A small-molecule ligand and the protein it binds are described below.
Small molecule (SMILES): O=c1[nH]cnc2c1ncn2[C@@H]1O[C@H](COP(=O)(O)O)[C@@H](O)[C@H]1O

Binding-site contacts:
Ligand atom C2' contacts residue ASP365 of chain 1.B at 3.7 Å.
Ligand atom O5' contacts residue GLY366 of chain 1.B at 3.6 Å.
Ligand atom P contacts residue SER330 of chain 1.B at 3.9 Å.
Ligand atom O3P contacts residue GLY367 of chain 1.B at 3.2 Å (h-bond).
Ligand atom O5' contacts residue GLY388 of chain 1.B at 4.0 Å.
Ligand atom O3' contacts residue MSE386 of chain 1.B at 3.6 Å.
Ligand atom C4' contacts residue ASP365 of chain 1.B at 3.3 Å.
Ligand atom C8 contacts residue ILE331 of chain 1.B at 4.2 Å (hydrophobic).
Ligand atom O5' contacts residue GLY329 of chain 1.B at 4.2 Å.
Ligand atom C5 contacts residue CYS332 of chain 1.B at 3.9 Å (hydrophobic).
Ligand atom O3P contacts residue SER330 of chain 1.B at 3.1 Å (h-bond).
Ligand atom P contacts residue GLY388 of chain 1.B at 4.0 Å.
Ligand atom O1P contacts residue SER389 of chain 1.B at 3.6 Å (h-bond).
Ligand atom O2' contacts residue ASP365 of chain 1.B at 2.5 Å (salt-bridge).
Ligand atom O4' contacts residue CYS332 of chain 1.B at 3.9 Å.
Ligand atom C3' contacts residue MSE75 of chain 1.B at 3.9 Å.
Ligand atom C5' contacts residue ASP365 of chain 1.B at 4.1 Å.
Ligand atom C1' contacts residue CYS332 of chain 1.B at 3.7 Å (hydrophobic).
Ligand atom N9 contacts residue CYS332 of chain 1.B at 3.5 Å (h-bond).
Ligand atom O3P contacts residue GLY366 of chain 1.B at 3.9 Å.
Ligand atom C2 contacts residue CYS332 of chain 1.B at 3.9 Å (hydrophobic).
Ligand atom O2P contacts residue LEU387 of chain 1.B at 4.1 Å.
Ligand atom C5 contacts residue ILE331 of chain 1.B at 4.2 Å (hydrophobic).
Ligand atom O4' contacts residue GLY329 of chain 1.B at 3.8 Å.
Ligand atom O2P contacts residue SER389 of chain 1.B at 3.4 Å (h-bond).
Ligand atom C3' contacts residue ASP365 of chain 1.B at 3.5 Å.
Ligand atom O5' contacts residue ASP365 of chain 1.B at 4.1 Å.
Ligand atom C5' contacts residue GLY388 of chain 1.B at 4.1 Å.
Ligand atom O3' contacts residue ASP365 of chain 1.B at 2.9 Å (salt-bridge).
Ligand atom C8 contacts residue MSE75 of chain 1.B at 4.1 Å.
Ligand atom N7 contacts residue ILE331 of chain 1.B at 3.5 Å.
Ligand atom P contacts residue SER389 of chain 1.B at 4.0 Å.
Ligand atom O2' contacts residue ASN304 of chain 1.B at 3.7 Å.
Ligand atom O3' contacts residue ALA73 of chain 1.B at 3.5 Å.
Ligand atom O1P contacts residue SER330 of chain 1.B at 2.9 Å (h-bond).
Ligand atom C5' contacts residue MSE75 of chain 1.B at 4.0 Å.
Ligand atom O3P contacts residue GLY329 of chain 1.B at 3.8 Å.
Ligand atom N3 contacts residue CYS332 of chain 1.B at 3.2 Å (h-bond).
Ligand atom C4 contacts residue CYS332 of chain 1.B at 3.2 Å (hydrophobic).
Ligand atom O2P contacts residue GLY388 of chain 1.B at 3.2 Å (h-bond).

Sequence of chain 1.B:
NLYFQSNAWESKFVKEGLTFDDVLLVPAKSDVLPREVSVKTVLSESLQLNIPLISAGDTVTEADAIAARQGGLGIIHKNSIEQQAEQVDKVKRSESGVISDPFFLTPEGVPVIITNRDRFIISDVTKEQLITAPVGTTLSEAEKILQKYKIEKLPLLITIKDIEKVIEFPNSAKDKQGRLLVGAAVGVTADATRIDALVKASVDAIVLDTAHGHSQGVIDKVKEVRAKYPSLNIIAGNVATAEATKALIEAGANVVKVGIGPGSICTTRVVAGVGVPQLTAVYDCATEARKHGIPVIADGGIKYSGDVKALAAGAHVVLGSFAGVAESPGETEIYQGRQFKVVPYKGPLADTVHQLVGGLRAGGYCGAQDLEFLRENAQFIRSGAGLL